Sequence of chain 1.A:
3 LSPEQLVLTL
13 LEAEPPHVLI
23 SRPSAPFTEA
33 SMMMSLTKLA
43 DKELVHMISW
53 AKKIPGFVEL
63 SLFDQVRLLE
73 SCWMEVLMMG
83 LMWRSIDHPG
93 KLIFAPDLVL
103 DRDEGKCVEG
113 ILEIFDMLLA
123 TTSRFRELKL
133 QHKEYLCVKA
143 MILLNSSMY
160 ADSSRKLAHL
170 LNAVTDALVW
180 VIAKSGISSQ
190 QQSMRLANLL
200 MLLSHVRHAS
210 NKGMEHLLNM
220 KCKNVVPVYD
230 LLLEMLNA

Binding-site contacts:
Ligand atom CD2 contacts residue ILE50 of chain 1.A at 3.7 Å (hydrophobic).
Ligand atom CG1 contacts residue LEU64 of chain 1.A at 4.0 Å (hydrophobic).
Ligand atom C contacts residue LYS54 of chain 1.A at 3.5 Å.
Ligand atom C contacts residue LYS54 of chain 1.A at 3.9 Å.
Ligand atom CE contacts residue ASP229 of chain 1.A at 3.4 Å.
Ligand atom O contacts residue ILE50 of chain 1.A at 4.1 Å.
Ligand atom CD contacts residue LEU230 of chain 1.A at 3.7 Å (hydrophobic).
Ligand atom CD2 contacts residue VAL68 of chain 1.A at 4.0 Å (hydrophobic).
Ligand atom CA contacts residue LYS54 of chain 1.A at 4.1 Å.
Ligand atom CD2 contacts residue LEU71 of chain 1.A at 4.0 Å (hydrophobic).
Ligand atom C contacts residue ILE50 of chain 1.A at 4.0 Å (hydrophobic).
Ligand atom CD2 contacts residue GLN67 of chain 1.A at 3.7 Å.
Ligand atom CB contacts residue ILE50 of chain 1.A at 3.8 Å (hydrophobic).
Ligand atom CD2 contacts residue MET234 of chain 1.A at 3.7 Å (hydrophobic).
Ligand atom CD1 contacts residue LEU64 of chain 1.A at 3.9 Å (hydrophobic).
Ligand atom O contacts residue LYS54 of chain 1.A at 2.9 Å (salt-bridge).
Ligand atom CG contacts residue ILE50 of chain 1.A at 4.1 Å (hydrophobic).
Ligand atom CD1 contacts residue ILE50 of chain 1.A at 3.5 Å (hydrophobic).
Ligand atom CD2 contacts residue GLU72 of chain 1.A at 3.8 Å.
Ligand atom CG contacts residue GLU233 of chain 1.A at 2.8 Å.
Ligand atom CD1 contacts residue VAL68 of chain 1.A at 3.6 Å (hydrophobic).
Ligand atom CD contacts residue GLU233 of chain 1.A at 2.9 Å.
Ligand atom N contacts residue LYS54 of chain 1.A at 4.0 Å.
Ligand atom N contacts residue GLU233 of chain 1.A at 3.4 Å (salt-bridge).
Ligand atom CA contacts residue GLU233 of chain 1.A at 3.6 Å.
Ligand atom CA contacts residue GLU233 of chain 1.A at 3.6 Å.
Ligand atom CG2 contacts residue VAL68 of chain 1.A at 3.7 Å (hydrophobic).
Ligand atom N contacts residue ILE50 of chain 1.A at 4.0 Å.
Ligand atom O contacts residue LYS54 of chain 1.A at 2.6 Å (salt-bridge).
Ligand atom CD contacts residue ASP229 of chain 1.A at 3.3 Å.
Ligand atom CE contacts residue GLU233 of chain 1.A at 3.1 Å.
Ligand atom CD1 contacts residue GLN67 of chain 1.A at 4.1 Å.
Ligand atom N contacts residue GLU233 of chain 1.A at 2.7 Å (salt-bridge).
Ligand atom C contacts residue GLU233 of chain 1.A at 3.6 Å.
Ligand atom NZ contacts residue ASP229 of chain 1.A at 3.2 Å (salt-bridge).
Ligand atom CD1 contacts residue MET234 of chain 1.A at 4.1 Å (hydrophobic).
Ligand atom OG1 contacts residue LYS54 of chain 1.A at 4.0 Å.
Ligand atom CB contacts residue GLU233 of chain 1.A at 3.3 Å.
Ligand atom CB contacts residue GLU233 of chain 1.A at 3.2 Å.
Ligand atom CD1 contacts residue LEU71 of chain 1.A at 4.1 Å (hydrophobic).

A protein and the small-molecule ligand that binds it are described below.
Small molecule (SMILES): CC(C)C[C@H](NC(=O)[C@H](CCC(N)=O)NC(=O)[C@@H](NC(=O)[C@H](CC(C)C)NC(=O)[C@@H](N)CCCCN)C(C)C)C(=O)N[C@@H](CC(C)C)C(=O)N[C@H](C(=O)N[C@H](C(=O)N[C@H](C(=O)O)[C@@H](C)O)[C@@H](C)O)[C@@H](C)O